Sequence of chain 1.A:
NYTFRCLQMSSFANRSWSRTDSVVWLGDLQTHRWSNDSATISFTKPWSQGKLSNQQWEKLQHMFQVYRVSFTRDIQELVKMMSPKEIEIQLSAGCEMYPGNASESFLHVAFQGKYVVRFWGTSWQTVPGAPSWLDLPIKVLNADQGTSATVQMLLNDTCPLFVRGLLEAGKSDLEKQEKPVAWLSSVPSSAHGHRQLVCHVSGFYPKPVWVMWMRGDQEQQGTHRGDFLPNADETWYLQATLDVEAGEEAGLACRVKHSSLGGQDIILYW

Binding-site contacts:
Ligand atom N2 contacts residue ASN36 of chain 1.A at 2.7 Å (h-bond).
Ligand atom O5 contacts residue ASN36 of chain 1.A at 2.4 Å (h-bond).
Ligand atom C8 contacts residue SER18 of chain 1.A at 3.6 Å.
Ligand atom C3 contacts residue SER18 of chain 1.A at 4.0 Å.
Ligand atom C4 contacts residue ASN36 of chain 1.A at 4.2 Å.
Ligand atom N2 contacts residue SER18 of chain 1.A at 3.0 Å (h-bond).
Ligand atom C5 contacts residue ASN36 of chain 1.A at 3.7 Å.
Ligand atom C1 contacts residue ASN36 of chain 1.A at 1.4 Å.
Ligand atom C8 contacts residue TRP17 of chain 1.A at 3.2 Å (hydrophobic).
Ligand atom C7 contacts residue ARG19 of chain 1.A at 4.1 Å.
Ligand atom C1 contacts residue SER18 of chain 1.A at 4.1 Å.
Ligand atom N2 contacts residue ARG19 of chain 1.A at 3.6 Å.
Ligand atom O6 contacts residue ASN36 of chain 1.A at 4.1 Å.
Ligand atom C8 contacts residue ARG19 of chain 1.A at 3.9 Å.
Ligand atom C7 contacts residue SER18 of chain 1.A at 3.8 Å.
Ligand atom O3 contacts residue SER18 of chain 1.A at 4.4 Å.
Ligand atom C2 contacts residue ASN36 of chain 1.A at 2.3 Å.
Ligand atom C3 contacts residue ASN36 of chain 1.A at 3.7 Å.
Ligand atom C2 contacts residue SER18 of chain 1.A at 3.9 Å.
Ligand atom O7 contacts residue ASN36 of chain 1.A at 4.0 Å.
Ligand atom C7 contacts residue ASN36 of chain 1.A at 3.7 Å.

This protein binds this small molecule.
Small molecule (SMILES): CC(=O)N[C@@H]1[C@@H](O)[C@H](O)[C@@H](CO)O[C@H]1O